A protein and the small-molecule ligand that binds it are described below.
Small molecule (SMILES): COc1cc(Cc2cnc(N)nc2N)cc(/C=C/C(=O)N2N=Cc3ccccc3[C@@H]2CCC(F)(F)F)c1OC

Sequence of chain 1.E:
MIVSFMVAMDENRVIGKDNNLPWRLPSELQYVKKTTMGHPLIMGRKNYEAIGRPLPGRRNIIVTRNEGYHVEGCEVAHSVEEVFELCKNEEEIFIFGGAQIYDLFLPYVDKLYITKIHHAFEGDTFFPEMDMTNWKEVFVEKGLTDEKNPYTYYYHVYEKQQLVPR

Binding-site contacts:
Ligand atom N35 contacts residue MET6 of chain 1.E at 3.6 Å (h-bond).
Ligand atom C30 contacts residue PHE96 of chain 1.E at 3.5 Å (hydrophobic).
Ligand atom N33 contacts residue GLU28 of chain 1.E at 2.9 Å (salt-bridge).
Ligand atom C34 contacts residue GLU28 of chain 1.E at 3.6 Å.
Ligand atom C09 contacts residue LYS33 of chain 1.E at 3.6 Å.
Ligand atom C11 contacts residue LEU55 of chain 1.E at 3.7 Å (hydrophobic).
Ligand atom N35 contacts residue THR115 of chain 1.E at 3.6 Å.
Ligand atom N38 contacts residue MET6 of chain 1.E at 2.8 Å (h-bond).
Ligand atom F17 contacts residue LEU29 of chain 1.E at 3.4 Å.
Ligand atom N03 contacts residue LEU55 of chain 1.E at 3.7 Å.
Ligand atom N36 contacts residue ALA8 of chain 1.E at 3.4 Å (h-bond).
Ligand atom C37 contacts residue MET6 of chain 1.E at 3.6 Å (hydrophobic).
Ligand atom N35 contacts residue VAL32 of chain 1.E at 3.6 Å.
Ligand atom N38 contacts residue PHE96 of chain 1.E at 2.8 Å (h-bond).
Ligand atom C37 contacts residue PHE96 of chain 1.E at 3.5 Å (hydrophobic).
Ligand atom O26 contacts residue LEU21 of chain 1.E at 3.5 Å.
Ligand atom C20 contacts residue LEU29 of chain 1.E at 3.4 Å (hydrophobic).
Ligand atom C08 contacts residue ARG58 of chain 1.E at 3.2 Å.
Ligand atom C27 contacts residue ALA50 of chain 1.E at 3.6 Å (hydrophobic).
Ligand atom C24 contacts residue ILE51 of chain 1.E at 3.5 Å (hydrophobic).
Ligand atom N36 contacts residue VAL7 of chain 1.E at 3.2 Å.
Ligand atom N38 contacts residue TYR102 of chain 1.E at 3.5 Å (h-bond).
Ligand atom N35 contacts residue VAL7 of chain 1.E at 3.3 Å.
Ligand atom O01 contacts residue ARG53 of chain 1.E at 3.4 Å (salt-bridge).
Ligand atom N35 contacts residue GLU28 of chain 1.E at 2.6 Å (salt-bridge).
Ligand atom C25 contacts residue LEU21 of chain 1.E at 3.7 Å (hydrophobic).
Ligand atom C39 contacts residue PHE96 of chain 1.E at 3.5 Å (hydrophobic).
Ligand atom N33 contacts residue VAL32 of chain 1.E at 3.6 Å.
Ligand atom F17 contacts residue PRO26 of chain 1.E at 3.7 Å.
Ligand atom N35 contacts residue ALA8 of chain 1.E at 3.5 Å (h-bond).
Ligand atom C07 contacts residue ARG58 of chain 1.E at 3.5 Å.
Ligand atom C34 contacts residue ALA8 of chain 1.E at 3.4 Å (hydrophobic).
Ligand atom C34 contacts residue VAL32 of chain 1.E at 3.6 Å (hydrophobic).
Ligand atom C31 contacts residue PHE96 of chain 1.E at 3.7 Å (hydrophobic).
Ligand atom F16 contacts residue GLN30 of chain 1.E at 3.4 Å.
Ligand atom C24 contacts residue ALA50 of chain 1.E at 3.4 Å (hydrophobic).
Ligand atom N36 contacts residue MET6 of chain 1.E at 3.4 Å.
Ligand atom C07 contacts residue LYS33 of chain 1.E at 3.7 Å.
Ligand atom C34 contacts residue VAL7 of chain 1.E at 3.5 Å (hydrophobic).
Ligand atom N33 contacts residue ALA8 of chain 1.E at 3.5 Å.